A protein and the small-molecule ligand that binds it are described below.
Small molecule (SMILES): C[N+](C)(C)[O-]

Sequence of chain 1.J:
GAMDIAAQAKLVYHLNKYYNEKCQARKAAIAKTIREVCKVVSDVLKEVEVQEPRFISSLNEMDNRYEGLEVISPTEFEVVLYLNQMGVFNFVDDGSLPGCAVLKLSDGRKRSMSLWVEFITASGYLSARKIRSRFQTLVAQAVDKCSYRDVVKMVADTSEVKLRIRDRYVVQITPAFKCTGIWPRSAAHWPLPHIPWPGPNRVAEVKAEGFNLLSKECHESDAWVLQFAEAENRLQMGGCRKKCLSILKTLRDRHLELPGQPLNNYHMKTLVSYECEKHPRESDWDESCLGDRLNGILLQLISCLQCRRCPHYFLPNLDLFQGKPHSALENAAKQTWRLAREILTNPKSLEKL

Binding-site contacts:
Ligand atom CAD contacts residue PRO200 of chain 1.J at 4.1 Å (hydrophobic).
Ligand atom CAD contacts residue ILE195 of chain 1.J at 4.3 Å (hydrophobic).
Ligand atom NAC contacts residue LEU192 of chain 1.J at 4.0 Å.
Ligand atom OAE contacts residue LEU192 of chain 1.J at 2.9 Å (h-bond).
Ligand atom CAB contacts residue LEU192 of chain 1.J at 3.9 Å (hydrophobic).
Ligand atom OAE contacts residue PRO193 of chain 1.J at 4.0 Å.
Ligand atom OAE contacts residue ILE195 of chain 1.J at 4.1 Å.
Ligand atom CAB contacts residue ILE195 of chain 1.J at 3.4 Å (hydrophobic).
Ligand atom CAB contacts residue PRO193 of chain 1.J at 3.5 Å (hydrophobic).
Ligand atom NAC contacts residue ILE195 of chain 1.J at 4.1 Å.
Ligand atom OAE contacts residue PRO191 of chain 1.J at 3.7 Å.